Sequence of chain 1.A:
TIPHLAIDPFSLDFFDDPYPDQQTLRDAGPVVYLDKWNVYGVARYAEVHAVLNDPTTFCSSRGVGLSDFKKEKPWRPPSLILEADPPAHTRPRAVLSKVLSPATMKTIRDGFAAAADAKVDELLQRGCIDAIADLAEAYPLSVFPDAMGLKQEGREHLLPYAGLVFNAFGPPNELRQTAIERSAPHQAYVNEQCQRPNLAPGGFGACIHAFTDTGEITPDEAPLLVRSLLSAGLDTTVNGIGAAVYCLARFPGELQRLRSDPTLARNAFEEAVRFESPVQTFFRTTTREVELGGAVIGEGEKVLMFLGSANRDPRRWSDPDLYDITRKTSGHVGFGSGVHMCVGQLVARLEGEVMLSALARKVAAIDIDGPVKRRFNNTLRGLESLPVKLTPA

Binding-site contacts:
Ligand atom C11 contacts residue ARG244 of chain 1.A at 3.8 Å.
Ligand atom C7 contacts residue ARG93 of chain 1.A at 3.9 Å.
Ligand atom C9 contacts residue LEU99 of chain 1.A at 3.9 Å (hydrophobic).
Ligand atom C1 contacts residue LEU99 of chain 1.A at 3.7 Å (hydrophobic).
Ligand atom C6 contacts residue HEM1 of chain 1.C at 3.5 Å.
Ligand atom C9 contacts residue PHE183 of chain 1.A at 3.6 Å (hydrophobic).
Ligand atom C4 contacts residue PHE183 of chain 1.A at 3.6 Å (hydrophobic).
Ligand atom O1 contacts residue SER245 of chain 1.A at 3.7 Å.
Ligand atom C11 contacts residue SER96 of chain 1.A at 2.6 Å.
Ligand atom C7 contacts residue SER248 of chain 1.A at 3.9 Å.
Ligand atom C2 contacts residue ALA249 of chain 1.A at 3.7 Å (hydrophobic).
Ligand atom C7 contacts residue SER96 of chain 1.A at 3.0 Å.
Ligand atom C8 contacts residue ARG93 of chain 1.A at 3.0 Å.
Ligand atom C10 contacts residue LEU99 of chain 1.A at 3.7 Å (hydrophobic).
Ligand atom C7 contacts residue SER245 of chain 1.A at 3.8 Å.
Ligand atom O2 contacts residue SER245 of chain 1.A at 2.5 Å (h-bond).
Ligand atom C10 contacts residue ALA249 of chain 1.A at 3.3 Å (hydrophobic).
Ligand atom C8 contacts residue SER248 of chain 1.A at 3.3 Å.
Ligand atom C6 contacts residue LEU99 of chain 1.A at 3.5 Å (hydrophobic).
Ligand atom C4 contacts residue LEU99 of chain 1.A at 3.9 Å (hydrophobic).
Ligand atom C4 contacts residue ALA249 of chain 1.A at 4.0 Å (hydrophobic).
Ligand atom C8 contacts residue SER96 of chain 1.A at 3.8 Å.
Ligand atom O2 contacts residue SER96 of chain 1.A at 2.4 Å (h-bond).
Ligand atom C3 contacts residue ARG93 of chain 1.A at 3.8 Å.
Ligand atom C1 contacts residue ALA249 of chain 1.A at 4.0 Å (hydrophobic).
Ligand atom O1 contacts residue ARG244 of chain 1.A at 3.0 Å (salt-bridge).
Ligand atom O1 contacts residue SER96 of chain 1.A at 3.4 Å (h-bond).
Ligand atom C2 contacts residue LEU99 of chain 1.A at 3.5 Å (hydrophobic).
Ligand atom C11 contacts residue SER245 of chain 1.A at 3.3 Å.
Ligand atom C6 contacts residue ALA249 of chain 1.A at 3.3 Å (hydrophobic).
Ligand atom C3 contacts residue SER248 of chain 1.A at 3.5 Å.
Ligand atom C11 contacts residue ARG93 of chain 1.A at 3.8 Å.
Ligand atom C9 contacts residue ALA249 of chain 1.A at 3.7 Å (hydrophobic).
Ligand atom C3 contacts residue VAL182 of chain 1.A at 3.4 Å (hydrophobic).
Ligand atom C8 contacts residue VAL182 of chain 1.A at 4.0 Å (hydrophobic).
Ligand atom O1 contacts residue SER248 of chain 1.A at 3.7 Å.
Ligand atom C5 contacts residue SER96 of chain 1.A at 3.4 Å.
Ligand atom O1 contacts residue ARG93 of chain 1.A at 3.2 Å (salt-bridge).
Ligand atom C5 contacts residue SER245 of chain 1.A at 3.5 Å.
Ligand atom C10 contacts residue HEM1 of chain 1.C at 3.7 Å.

A small-molecule ligand and the protein it binds are described below.
Small molecule (SMILES): O=C(O)c1ccc2ccccc2c1